Binding-site contacts:
Ligand atom F contacts residue ALA344 of chain 1.C at 3.5 Å.
Ligand atom C13 contacts residue TYR189 of chain 1.C at 3.5 Å (hydrophobic).
Ligand atom C21 contacts residue ASP76 of chain 1.C at 3.8 Å.
Ligand atom F contacts residue TYR189 of chain 1.C at 3.5 Å.
Ligand atom C1 contacts residue LEU387 of chain 1.C at 3.7 Å (hydrophobic).
Ligand atom C20 contacts residue ASP76 of chain 1.C at 3.7 Å.
Ligand atom C contacts residue ASN139 of chain 1.C at 3.5 Å.
Ligand atom C2 contacts residue LEU388 of chain 1.C at 3.5 Å (hydrophobic).
Ligand atom C14 contacts residue TYR189 of chain 1.C at 3.5 Å (hydrophobic).
Ligand atom C contacts residue THR175 of chain 1.C at 3.3 Å.
Ligand atom C13 contacts residue TYR312 of chain 1.C at 3.6 Å (hydrophobic).
Ligand atom C15 contacts residue TYR189 of chain 1.C at 3.8 Å (hydrophobic).
Ligand atom C contacts residue LEU388 of chain 1.C at 3.6 Å (hydrophobic).
Ligand atom C2 contacts residue TYR85 of chain 1.C at 3.6 Å (hydrophobic).
Ligand atom N1 contacts residue VAL74 of chain 1.C at 3.7 Å.
Ligand atom N4 contacts residue PHE83 of chain 1.C at 3.4 Å.
Ligand atom C1 contacts residue LEU388 of chain 1.C at 3.2 Å (hydrophobic).
Ligand atom C21 contacts residue PHE81 of chain 1.C at 3.7 Å (hydrophobic).
Ligand atom C9 contacts residue LEU366 of chain 1.C at 3.8 Å (hydrophobic).
Ligand atom C16 contacts residue HIS191 of chain 1.C at 3.9 Å.
Ligand atom N4 contacts residue SER297 of chain 1.C at 3.0 Å (h-bond).
Ligand atom N2 contacts residue VAL74 of chain 1.C at 3.7 Å.
Ligand atom N2 contacts residue GLY177 of chain 1.C at 3.8 Å.
Ligand atom N4 contacts residue PHE81 of chain 1.C at 3.6 Å.
Ligand atom C16 contacts residue TYR189 of chain 1.C at 3.7 Å (hydrophobic).
Ligand atom C14 contacts residue TYR312 of chain 1.C at 3.7 Å (hydrophobic).
Ligand atom C1 contacts residue THR175 of chain 1.C at 3.4 Å.
Ligand atom F contacts residue ASN343 of chain 1.C at 3.4 Å.
Ligand atom N contacts residue LEU388 of chain 1.C at 2.7 Å (h-bond).
Ligand atom C3 contacts residue PHE83 of chain 1.C at 3.7 Å (hydrophobic).
Ligand atom C9 contacts residue PHE83 of chain 1.C at 3.6 Å (hydrophobic).
Ligand atom N3 contacts residue PHE83 of chain 1.C at 3.3 Å.
Ligand atom C21 contacts residue PHE83 of chain 1.C at 3.5 Å (hydrophobic).
Ligand atom C4 contacts residue LEU366 of chain 1.C at 3.8 Å (hydrophobic).
Ligand atom C12 contacts residue TYR312 of chain 1.C at 3.9 Å (hydrophobic).
Ligand atom C21 contacts residue VAL74 of chain 1.C at 3.4 Å (hydrophobic).
Ligand atom C6 contacts residue TYR189 of chain 1.C at 3.7 Å (hydrophobic).
Ligand atom C8 contacts residue PHE83 of chain 1.C at 3.7 Å (hydrophobic).
Ligand atom C12 contacts residue LEU345 of chain 1.C at 3.7 Å (hydrophobic).
Ligand atom C19 contacts residue PHE83 of chain 1.C at 3.7 Å (hydrophobic).

Sequence of chain 1.C:
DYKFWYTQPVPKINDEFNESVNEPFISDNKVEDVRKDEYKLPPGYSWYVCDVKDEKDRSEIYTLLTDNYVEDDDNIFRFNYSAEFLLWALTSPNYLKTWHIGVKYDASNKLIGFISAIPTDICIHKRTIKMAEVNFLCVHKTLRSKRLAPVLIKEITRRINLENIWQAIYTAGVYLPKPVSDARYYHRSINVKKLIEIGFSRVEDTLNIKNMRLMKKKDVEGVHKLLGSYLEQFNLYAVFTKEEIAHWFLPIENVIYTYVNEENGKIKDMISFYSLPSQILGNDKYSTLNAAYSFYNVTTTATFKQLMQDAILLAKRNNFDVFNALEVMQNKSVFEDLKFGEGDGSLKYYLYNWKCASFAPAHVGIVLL

This small molecule binds to this protein.
Small molecule (SMILES): Cc1nn(C)c(C)c1CCOc1cc(F)ccc1-c1ccc2n[nH]c(CN(C)C)c2c1